Binding-site contacts:
Ligand atom O3 contacts residue ALA67 of chain 1.A at 3.4 Å.
Ligand atom O4 contacts residue ARG348 of chain 1.A at 3.9 Å.
Ligand atom O3 contacts residue TRP66 of chain 1.A at 3.4 Å (h-bond).
Ligand atom C6 contacts residue TRP344 of chain 1.A at 3.8 Å (hydrophobic).
Ligand atom C3 contacts residue TRP66 of chain 1.A at 3.5 Å (hydrophobic).
Ligand atom O5 contacts residue TRP344 of chain 1.A at 4.0 Å.
Ligand atom O2 contacts residue GLU115 of chain 1.A at 2.3 Å (salt-bridge).
Ligand atom C3 contacts residue ASP69 of chain 1.A at 3.3 Å.
Ligand atom C2 contacts residue GLU115 of chain 1.A at 3.2 Å.
Ligand atom O1 contacts residue ASN16 of chain 1.A at 3.0 Å (h-bond).
Ligand atom O6 contacts residue GLU157 of chain 1.A at 2.6 Å (salt-bridge).
Ligand atom O6 contacts residue PRO158 of chain 1.A at 3.4 Å.
Ligand atom C2 contacts residue TRP234 of chain 1.A at 3.9 Å (hydrophobic).
Ligand atom O2 contacts residue MET334 of chain 1.A at 3.7 Å.
Ligand atom O1 contacts residue LYS19 of chain 1.A at 3.4 Å (salt-bridge).
Ligand atom O1 contacts residue ASP18 of chain 1.A at 3.1 Å (salt-bridge).
Ligand atom O3 contacts residue GLU115 of chain 1.A at 3.8 Å.
Ligand atom C2 contacts residue LYS19 of chain 1.A at 3.9 Å.
Ligand atom C6 contacts residue PHE160 of chain 1.A at 3.9 Å (hydrophobic).
Ligand atom C4 contacts residue TYR159 of chain 1.A at 3.9 Å (hydrophobic).
Ligand atom O2 contacts residue LYS19 of chain 1.A at 3.0 Å (salt-bridge).
Ligand atom O2 contacts residue ALA67 of chain 1.A at 3.4 Å.
Ligand atom O3 contacts residue ARG70 of chain 1.A at 2.9 Å (salt-bridge).
Ligand atom C6 contacts residue GLU157 of chain 1.A at 3.1 Å.
Ligand atom C1 contacts residue ASP18 of chain 1.A at 3.5 Å.
Ligand atom C1 contacts residue TYR159 of chain 1.A at 3.7 Å (hydrophobic).
Ligand atom O3 contacts residue TRP344 of chain 1.A at 3.8 Å.
Ligand atom O6 contacts residue TYR159 of chain 1.A at 3.2 Å (h-bond).
Ligand atom C4 contacts residue TRP344 of chain 1.A at 3.8 Å (hydrophobic).
Ligand atom O2 contacts residue ASP69 of chain 1.A at 2.9 Å (salt-bridge).
Ligand atom O3 contacts residue ASP69 of chain 1.A at 2.5 Å (salt-bridge).
Ligand atom O4 contacts residue ARG70 of chain 1.A at 2.9 Å (salt-bridge).
Ligand atom C6 contacts residue TYR159 of chain 1.A at 3.8 Å (hydrophobic).
Ligand atom C1 contacts residue TRP234 of chain 1.A at 3.7 Å (hydrophobic).
Ligand atom O6 contacts residue PHE160 of chain 1.A at 3.5 Å.
Ligand atom C2 contacts residue ASP69 of chain 1.A at 3.0 Å.
Ligand atom C4 contacts residue ARG70 of chain 1.A at 3.9 Å.
Ligand atom O5 contacts residue TYR159 of chain 1.A at 3.4 Å.
Ligand atom O2 contacts residue TRP66 of chain 1.A at 3.3 Å (h-bond).
Ligand atom C1 contacts residue LYS19 of chain 1.A at 3.7 Å.

Sequence of chain 1.A:
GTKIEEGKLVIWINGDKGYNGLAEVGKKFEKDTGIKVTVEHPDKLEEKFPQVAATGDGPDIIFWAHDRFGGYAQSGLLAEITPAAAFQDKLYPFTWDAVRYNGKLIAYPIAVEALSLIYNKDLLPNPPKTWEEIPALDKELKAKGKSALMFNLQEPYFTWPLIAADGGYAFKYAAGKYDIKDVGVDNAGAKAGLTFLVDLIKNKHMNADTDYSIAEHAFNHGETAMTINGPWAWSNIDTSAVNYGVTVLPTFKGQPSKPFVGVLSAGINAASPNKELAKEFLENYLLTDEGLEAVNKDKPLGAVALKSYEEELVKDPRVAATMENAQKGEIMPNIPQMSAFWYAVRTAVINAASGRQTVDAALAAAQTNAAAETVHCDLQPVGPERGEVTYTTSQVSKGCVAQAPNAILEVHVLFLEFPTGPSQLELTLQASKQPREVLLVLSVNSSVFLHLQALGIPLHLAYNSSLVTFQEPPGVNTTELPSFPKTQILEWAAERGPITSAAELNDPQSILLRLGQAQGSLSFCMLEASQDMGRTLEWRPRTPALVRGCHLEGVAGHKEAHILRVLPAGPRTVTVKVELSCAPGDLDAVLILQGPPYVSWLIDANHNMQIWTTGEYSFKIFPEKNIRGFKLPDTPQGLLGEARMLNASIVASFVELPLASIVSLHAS

This protein binds this small molecule.
Small molecule (SMILES): OC[C@H]1O[C@H](O[C@H]2[C@H](O)[C@@H](O)[C@@H](O)O[C@@H]2CO)[C@H](O)[C@@H](O)[C@@H]1O